Sequence of chain 1.B:
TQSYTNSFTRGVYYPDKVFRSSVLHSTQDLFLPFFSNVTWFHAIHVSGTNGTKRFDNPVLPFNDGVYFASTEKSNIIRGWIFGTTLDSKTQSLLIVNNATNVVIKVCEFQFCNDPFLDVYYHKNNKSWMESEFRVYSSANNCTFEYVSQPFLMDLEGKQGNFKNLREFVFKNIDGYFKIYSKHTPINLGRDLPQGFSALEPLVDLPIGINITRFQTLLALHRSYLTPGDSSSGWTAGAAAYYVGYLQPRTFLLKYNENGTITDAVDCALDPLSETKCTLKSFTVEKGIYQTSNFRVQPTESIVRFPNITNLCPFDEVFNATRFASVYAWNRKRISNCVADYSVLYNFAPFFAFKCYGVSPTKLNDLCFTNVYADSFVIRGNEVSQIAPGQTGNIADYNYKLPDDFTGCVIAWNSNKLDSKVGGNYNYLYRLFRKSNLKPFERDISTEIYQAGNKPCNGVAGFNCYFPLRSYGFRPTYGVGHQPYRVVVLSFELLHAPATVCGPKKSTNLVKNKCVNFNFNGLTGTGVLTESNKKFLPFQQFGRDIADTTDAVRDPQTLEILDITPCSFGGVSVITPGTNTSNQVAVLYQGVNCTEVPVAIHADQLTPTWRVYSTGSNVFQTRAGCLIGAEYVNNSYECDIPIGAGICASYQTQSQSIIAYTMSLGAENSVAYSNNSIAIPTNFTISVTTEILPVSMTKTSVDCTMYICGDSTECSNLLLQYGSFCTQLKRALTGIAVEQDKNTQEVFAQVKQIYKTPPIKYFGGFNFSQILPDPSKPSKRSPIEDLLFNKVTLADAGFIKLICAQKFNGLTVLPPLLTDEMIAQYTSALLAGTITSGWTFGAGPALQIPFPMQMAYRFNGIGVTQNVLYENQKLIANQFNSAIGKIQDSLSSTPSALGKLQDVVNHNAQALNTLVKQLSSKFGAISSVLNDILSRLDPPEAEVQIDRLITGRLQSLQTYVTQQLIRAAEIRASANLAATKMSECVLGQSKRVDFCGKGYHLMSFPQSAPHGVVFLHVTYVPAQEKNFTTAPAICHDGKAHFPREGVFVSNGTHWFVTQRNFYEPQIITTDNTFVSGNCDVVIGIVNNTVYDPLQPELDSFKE

This protein binds this small molecule.
Small molecule (SMILES): CC(=O)N[C@@H]1[C@@H](O)[C@H](O)[C@@H](CO)O[C@H]1O

Binding-site contacts:
Ligand atom C8 contacts residue ASN162 of chain 1.B at 4.0 Å.
Ligand atom C6 contacts residue GLU129 of chain 1.B at 4.4 Å.
Ligand atom C4 contacts residue ASN162 of chain 1.B at 4.2 Å.
Ligand atom O5 contacts residue ASN162 of chain 1.B at 2.4 Å (h-bond).
Ligand atom C7 contacts residue ASN162 of chain 1.B at 3.7 Å.
Ligand atom C3 contacts residue ASN162 of chain 1.B at 3.8 Å.
Ligand atom C1 contacts residue GLU129 of chain 1.B at 3.5 Å.
Ligand atom C1 contacts residue ASN162 of chain 1.B at 1.4 Å.
Ligand atom O5 contacts residue ASN161 of chain 1.B at 3.8 Å.
Ligand atom C2 contacts residue GLU129 of chain 1.B at 4.5 Å.
Ligand atom C5 contacts residue ASN161 of chain 1.B at 3.9 Å.
Ligand atom C6 contacts residue ASN161 of chain 1.B at 3.6 Å.
Ligand atom C5 contacts residue GLU129 of chain 1.B at 3.5 Å.
Ligand atom N2 contacts residue ASN162 of chain 1.B at 2.9 Å (h-bond).
Ligand atom O5 contacts residue GLU129 of chain 1.B at 3.6 Å.
Ligand atom C2 contacts residue ASN162 of chain 1.B at 2.4 Å.
Ligand atom C3 contacts residue GLU129 of chain 1.B at 4.4 Å.
Ligand atom C5 contacts residue ASN162 of chain 1.B at 3.7 Å.